A small-molecule ligand and the protein it binds are described below.
Small molecule (SMILES): Nc1ncnc2c1ncn2[C@@H]1O[C@H](CO[P](=O)(O)O[P](=O)(O)CP(=O)(O)O)[C@@H](O)[C@H]1O

Binding-site contacts:
Ligand atom O3A contacts residue GLY21 of chain 1.A at 4.0 Å.
Ligand atom C4' contacts residue GLY19 of chain 1.A at 3.8 Å.
Ligand atom O2A contacts residue GLY21 of chain 1.A at 3.2 Å.
Ligand atom O3G contacts residue ASP153 of chain 1.A at 3.5 Å (salt-bridge).
Ligand atom O3G contacts residue MG1 of chain 1.D at 2.4 Å.
Ligand atom PG contacts residue MG1 of chain 1.D at 3.6 Å.
Ligand atom N1 contacts residue TYR91 of chain 1.A at 3.8 Å.
Ligand atom O2A contacts residue VAL26 of chain 1.A at 3.5 Å.
Ligand atom O4' contacts residue GLY19 of chain 1.A at 3.5 Å.
Ligand atom N6 contacts residue GLU90 of chain 1.A at 2.9 Å (salt-bridge).
Ligand atom PA contacts residue LYS41 of chain 1.A at 3.5 Å.
Ligand atom O2' contacts residue LEU18 of chain 1.A at 4.1 Å.
Ligand atom C6 contacts residue ALA39 of chain 1.A at 4.1 Å (hydrophobic).
Ligand atom O1G contacts residue LYS41 of chain 1.A at 3.3 Å (salt-bridge).
Ligand atom N6 contacts residue ALA92 of chain 1.A at 4.0 Å.
Ligand atom N1 contacts residue GLU90 of chain 1.A at 4.0 Å.
Ligand atom O2B contacts residue GLY21 of chain 1.A at 3.5 Å.
Ligand atom O2B contacts residue LYS22 of chain 1.A at 2.9 Å (salt-bridge).
Ligand atom C6 contacts residue ALA92 of chain 1.A at 3.9 Å (hydrophobic).
Ligand atom C8 contacts residue VAL26 of chain 1.A at 4.0 Å (hydrophobic).
Ligand atom C2 contacts residue TYR91 of chain 1.A at 4.0 Å (hydrophobic).
Ligand atom N6 contacts residue ALA39 of chain 1.A at 4.0 Å.
Ligand atom O5' contacts residue VAL26 of chain 1.A at 3.8 Å.
Ligand atom O1G contacts residue MG1 of chain 1.D at 3.9 Å.
Ligand atom C5' contacts residue GLY21 of chain 1.A at 4.0 Å.
Ligand atom N1 contacts residue ALA92 of chain 1.A at 2.9 Å (h-bond).
Ligand atom N3 contacts residue ALA92 of chain 1.A at 4.0 Å.
Ligand atom O1B contacts residue LYS22 of chain 1.A at 3.5 Å.
Ligand atom PB contacts residue LYS22 of chain 1.A at 4.0 Å.
Ligand atom N6 contacts residue LEU73 of chain 1.A at 3.9 Å.
Ligand atom O1A contacts residue LYS41 of chain 1.A at 2.7 Å (salt-bridge).
Ligand atom PB contacts residue GLY21 of chain 1.A at 4.0 Å.
Ligand atom O4' contacts residue VAL26 of chain 1.A at 4.0 Å.
Ligand atom C2 contacts residue LEU18 of chain 1.A at 4.1 Å (hydrophobic).
Ligand atom C2 contacts residue ALA92 of chain 1.A at 3.1 Å (hydrophobic).
Ligand atom O2A contacts residue LYS41 of chain 1.A at 3.6 Å (salt-bridge).
Ligand atom PA contacts residue GLY21 of chain 1.A at 4.1 Å.
Ligand atom C5' contacts residue LYS20 of chain 1.A at 3.6 Å.
Ligand atom O2G contacts residue LYS22 of chain 1.A at 2.6 Å (salt-bridge).
Ligand atom C6 contacts residue GLU90 of chain 1.A at 3.9 Å.

Sequence of chain 1.A:
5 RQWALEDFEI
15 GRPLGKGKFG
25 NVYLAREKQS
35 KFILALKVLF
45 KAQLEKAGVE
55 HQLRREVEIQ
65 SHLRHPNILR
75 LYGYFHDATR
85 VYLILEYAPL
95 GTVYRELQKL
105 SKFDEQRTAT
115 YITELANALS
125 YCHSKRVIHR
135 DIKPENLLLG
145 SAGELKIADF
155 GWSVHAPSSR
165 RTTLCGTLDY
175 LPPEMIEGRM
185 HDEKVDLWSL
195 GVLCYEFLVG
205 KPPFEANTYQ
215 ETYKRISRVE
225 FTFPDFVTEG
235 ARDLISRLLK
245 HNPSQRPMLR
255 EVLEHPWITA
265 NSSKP